This protein binds this small molecule.
Small molecule (SMILES): CC(C)CCC[C@@H](C)[C@H]1CC[C@H]2[C@@H]3CC=C4C[C@@H](O)CC[C@]4(C)[C@H]3CC[C@]12C

Sequence of chain 1.A:
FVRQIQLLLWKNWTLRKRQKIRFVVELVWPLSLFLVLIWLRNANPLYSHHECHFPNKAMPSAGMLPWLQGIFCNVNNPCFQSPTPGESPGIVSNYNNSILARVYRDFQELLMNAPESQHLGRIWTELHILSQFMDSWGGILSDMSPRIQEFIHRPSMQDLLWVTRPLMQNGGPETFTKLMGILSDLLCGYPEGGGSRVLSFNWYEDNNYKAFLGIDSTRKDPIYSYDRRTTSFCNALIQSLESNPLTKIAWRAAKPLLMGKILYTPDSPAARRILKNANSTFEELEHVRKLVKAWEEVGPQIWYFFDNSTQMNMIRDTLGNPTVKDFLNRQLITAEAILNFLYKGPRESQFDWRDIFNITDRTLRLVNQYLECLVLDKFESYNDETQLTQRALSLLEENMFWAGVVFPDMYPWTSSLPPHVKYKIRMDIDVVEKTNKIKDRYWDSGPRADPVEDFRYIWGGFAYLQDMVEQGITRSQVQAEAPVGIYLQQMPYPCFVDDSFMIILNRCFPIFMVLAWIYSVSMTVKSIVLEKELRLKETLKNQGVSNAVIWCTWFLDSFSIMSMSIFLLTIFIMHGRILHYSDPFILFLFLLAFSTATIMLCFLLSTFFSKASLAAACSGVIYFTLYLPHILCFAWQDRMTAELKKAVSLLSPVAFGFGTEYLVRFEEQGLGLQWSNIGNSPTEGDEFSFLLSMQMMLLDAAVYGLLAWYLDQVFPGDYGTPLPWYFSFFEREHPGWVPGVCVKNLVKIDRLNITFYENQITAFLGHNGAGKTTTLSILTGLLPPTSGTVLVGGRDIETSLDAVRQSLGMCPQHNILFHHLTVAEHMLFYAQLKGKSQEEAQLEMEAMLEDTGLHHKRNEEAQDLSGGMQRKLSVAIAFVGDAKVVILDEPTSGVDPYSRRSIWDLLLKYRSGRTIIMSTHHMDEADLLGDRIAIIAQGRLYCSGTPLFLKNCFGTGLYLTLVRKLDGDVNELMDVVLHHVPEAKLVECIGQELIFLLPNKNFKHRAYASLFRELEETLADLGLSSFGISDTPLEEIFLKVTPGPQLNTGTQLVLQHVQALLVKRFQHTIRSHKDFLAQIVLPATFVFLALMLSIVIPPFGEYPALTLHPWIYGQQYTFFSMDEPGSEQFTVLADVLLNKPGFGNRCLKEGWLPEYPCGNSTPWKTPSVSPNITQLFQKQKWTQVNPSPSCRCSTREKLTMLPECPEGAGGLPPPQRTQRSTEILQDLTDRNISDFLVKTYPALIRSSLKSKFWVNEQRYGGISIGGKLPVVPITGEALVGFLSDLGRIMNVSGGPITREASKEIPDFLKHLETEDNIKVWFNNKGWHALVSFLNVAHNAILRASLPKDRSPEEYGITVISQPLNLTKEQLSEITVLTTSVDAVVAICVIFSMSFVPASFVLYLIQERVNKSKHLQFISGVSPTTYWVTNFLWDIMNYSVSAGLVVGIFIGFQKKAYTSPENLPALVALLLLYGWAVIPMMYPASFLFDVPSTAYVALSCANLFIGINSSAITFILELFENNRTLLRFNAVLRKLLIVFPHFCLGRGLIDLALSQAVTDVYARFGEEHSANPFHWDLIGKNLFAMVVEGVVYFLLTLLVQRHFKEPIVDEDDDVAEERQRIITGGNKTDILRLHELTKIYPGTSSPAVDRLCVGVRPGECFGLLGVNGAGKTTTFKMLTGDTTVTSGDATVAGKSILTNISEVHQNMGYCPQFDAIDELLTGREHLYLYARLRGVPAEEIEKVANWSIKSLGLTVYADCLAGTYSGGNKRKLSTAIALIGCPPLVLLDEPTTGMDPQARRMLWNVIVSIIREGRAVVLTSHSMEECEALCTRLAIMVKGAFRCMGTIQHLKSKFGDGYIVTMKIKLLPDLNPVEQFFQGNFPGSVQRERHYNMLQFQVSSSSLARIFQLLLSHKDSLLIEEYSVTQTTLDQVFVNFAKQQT

Binding-site contacts:
Ligand atom C18 contacts residue TYR1792 of chain 1.A at 2.6 Å (hydrophobic).
Ligand atom C15 contacts residue POV1 of chain 1.X at 4.1 Å.
Ligand atom C11 contacts residue TYR1792 of chain 1.A at 4.2 Å (hydrophobic).
Ligand atom C1 contacts residue SER1789 of chain 1.A at 3.3 Å.
Ligand atom C5 contacts residue LYS1371 of chain 1.A at 3.9 Å.
Ligand atom O1 contacts residue LYS1371 of chain 1.A at 2.8 Å (salt-bridge).
Ligand atom C3 contacts residue LYS1371 of chain 1.A at 2.9 Å.
Ligand atom C21 contacts residue ALA763 of chain 1.A at 3.7 Å (hydrophobic).
Ligand atom C20 contacts residue VAL1793 of chain 1.A at 3.3 Å (hydrophobic).
Ligand atom C12 contacts residue ALA763 of chain 1.A at 3.9 Å (hydrophobic).
Ligand atom C10 contacts residue LEU1699 of chain 1.A at 4.1 Å (hydrophobic).
Ligand atom C9 contacts residue LEU760 of chain 1.A at 4.0 Å (hydrophobic).
Ligand atom C20 contacts residue TYR1792 of chain 1.A at 4.2 Å (hydrophobic).
Ligand atom C24 contacts residue SER1796 of chain 1.A at 3.9 Å.
Ligand atom C5 contacts residue POV1 of chain 1.X at 4.1 Å.
Ligand atom C2 contacts residue PRO1788 of chain 1.A at 3.9 Å (hydrophobic).
Ligand atom C2 contacts residue LYS1371 of chain 1.A at 4.3 Å.
Ligand atom C27 contacts residue SER1796 of chain 1.A at 1.9 Å.
Ligand atom C9 contacts residue SER1789 of chain 1.A at 3.7 Å.
Ligand atom C17 contacts residue VAL1793 of chain 1.A at 4.3 Å (hydrophobic).
Ligand atom C26 contacts residue SER1796 of chain 1.A at 4.2 Å.
Ligand atom C6 contacts residue LYS1371 of chain 1.A at 3.9 Å.
Ligand atom C19 contacts residue LEU1699 of chain 1.A at 2.6 Å (hydrophobic).
Ligand atom C21 contacts residue VAL1793 of chain 1.A at 2.0 Å (hydrophobic).
Ligand atom C22 contacts residue VAL767 of chain 1.A at 3.6 Å (hydrophobic).
Ligand atom C19 contacts residue PRO1788 of chain 1.A at 4.3 Å (hydrophobic).
Ligand atom C4 contacts residue LYS1371 of chain 1.A at 3.1 Å.
Ligand atom C22 contacts residue VAL1793 of chain 1.A at 4.2 Å (hydrophobic).
Ligand atom C23 contacts residue VAL767 of chain 1.A at 4.0 Å (hydrophobic).
Ligand atom C6 contacts residue POV1 of chain 1.X at 3.2 Å.
Ligand atom C25 contacts residue SER1796 of chain 1.A at 3.0 Å.
Ligand atom C11 contacts residue SER1789 of chain 1.A at 2.6 Å.
Ligand atom C19 contacts residue SER1789 of chain 1.A at 3.7 Å.
Ligand atom C12 contacts residue SER1789 of chain 1.A at 3.4 Å.
Ligand atom C13 contacts residue TYR1792 of chain 1.A at 4.0 Å (hydrophobic).
Ligand atom C27 contacts residue CYS1797 of chain 1.A at 3.8 Å (hydrophobic).
Ligand atom C1 contacts residue PRO1788 of chain 1.A at 4.1 Å (hydrophobic).
Ligand atom C10 contacts residue SER1789 of chain 1.A at 4.0 Å.
Ligand atom C7 contacts residue POV1 of chain 1.X at 3.5 Å.
Ligand atom C27 contacts residue PHE1688 of chain 1.A at 4.2 Å (hydrophobic).